Binding-site contacts:
Ligand atom O6 contacts residue ASN109 of chain 1.D at 4.3 Å.
Ligand atom O5 contacts residue ASN109 of chain 1.D at 2.7 Å (h-bond).
Ligand atom C7 contacts residue ASN109 of chain 1.D at 3.8 Å.
Ligand atom O7 contacts residue SER111 of chain 1.D at 4.5 Å.
Ligand atom C1 contacts residue HIS113 of chain 1.D at 3.8 Å.
Ligand atom C6 contacts residue HIS113 of chain 1.D at 3.3 Å.
Ligand atom C5 contacts residue NAG1 of chain 1.U at 4.1 Å.
Ligand atom C7 contacts residue SER111 of chain 1.D at 3.4 Å.
Ligand atom C3 contacts residue NAG1 of chain 1.U at 4.0 Å.
Ligand atom O5 contacts residue HIS113 of chain 1.D at 3.4 Å.
Ligand atom C1 contacts residue ASN109 of chain 1.D at 2.9 Å.
Ligand atom O4 contacts residue NAG1 of chain 1.U at 2.4 Å (h-bond).
Ligand atom C8 contacts residue SER110 of chain 1.D at 3.4 Å.
Ligand atom C8 contacts residue SER111 of chain 1.D at 3.3 Å.
Ligand atom N2 contacts residue ASN109 of chain 1.D at 3.7 Å.
Ligand atom C5 contacts residue HIS113 of chain 1.D at 3.9 Å.
Ligand atom N2 contacts residue SER111 of chain 1.D at 2.7 Å (h-bond).
Ligand atom C1 contacts residue SER111 of chain 1.D at 3.2 Å.
Ligand atom C5 contacts residue ASN109 of chain 1.D at 4.0 Å.
Ligand atom C2 contacts residue SER111 of chain 1.D at 3.5 Å.
Ligand atom O3 contacts residue NAG1 of chain 1.U at 3.5 Å (h-bond).
Ligand atom O7 contacts residue ASN109 of chain 1.D at 3.6 Å (h-bond).
Ligand atom C4 contacts residue NAG1 of chain 1.U at 3.6 Å.
Ligand atom C7 contacts residue SER110 of chain 1.D at 4.5 Å.
Ligand atom C3 contacts residue ASN109 of chain 1.D at 4.4 Å.
Ligand atom C6 contacts residue NAG1 of chain 1.U at 4.2 Å.
Ligand atom O6 contacts residue HIS113 of chain 1.D at 4.0 Å.
Ligand atom C2 contacts residue ASN109 of chain 1.D at 3.1 Å.

Sequence of chain 1.D:
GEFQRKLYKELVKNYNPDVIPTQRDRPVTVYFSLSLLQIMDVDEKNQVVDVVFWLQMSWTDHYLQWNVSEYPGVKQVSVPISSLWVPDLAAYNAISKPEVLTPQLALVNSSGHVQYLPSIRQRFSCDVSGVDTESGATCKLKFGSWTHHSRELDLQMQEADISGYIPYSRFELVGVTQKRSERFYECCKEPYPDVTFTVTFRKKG

The protein below binds the small molecule below.
Small molecule (SMILES): CC(=O)N[C@@H]1[C@@H](O)[C@H](O)[C@@H](CO)O[C@H]1O